A small-molecule ligand and the protein it binds are described below.
Small molecule (SMILES): CC(=O)N[C@@H]1[C@@H](O)[C@H](O)[C@@H](CO)O[C@H]1O

Sequence of chain 1.F:
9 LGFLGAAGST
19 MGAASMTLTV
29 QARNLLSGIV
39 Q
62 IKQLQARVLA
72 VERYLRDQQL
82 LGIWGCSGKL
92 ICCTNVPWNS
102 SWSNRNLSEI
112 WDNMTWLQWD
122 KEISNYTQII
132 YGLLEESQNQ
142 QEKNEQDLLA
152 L

Binding-site contacts:
Ligand atom C1 contacts residue ASN126 of chain 1.F at 1.5 Å.
Ligand atom C8 contacts residue ASN126 of chain 1.F at 4.2 Å.
Ligand atom C3 contacts residue ASN126 of chain 1.F at 3.8 Å.
Ligand atom C8 contacts residue SER125 of chain 1.F at 4.1 Å.
Ligand atom O7 contacts residue ASN126 of chain 1.F at 3.7 Å.
Ligand atom N2 contacts residue ASN126 of chain 1.F at 2.8 Å (h-bond).
Ligand atom C8 contacts residue LYS122 of chain 1.F at 4.0 Å.
Ligand atom C7 contacts residue ASN126 of chain 1.F at 3.4 Å.
Ligand atom C4 contacts residue ASN126 of chain 1.F at 4.2 Å.
Ligand atom C2 contacts residue ASN126 of chain 1.F at 2.5 Å.
Ligand atom C5 contacts residue ASN126 of chain 1.F at 3.7 Å.
Ligand atom O5 contacts residue ASN126 of chain 1.F at 2.4 Å (h-bond).